Sequence of chain 1.A:
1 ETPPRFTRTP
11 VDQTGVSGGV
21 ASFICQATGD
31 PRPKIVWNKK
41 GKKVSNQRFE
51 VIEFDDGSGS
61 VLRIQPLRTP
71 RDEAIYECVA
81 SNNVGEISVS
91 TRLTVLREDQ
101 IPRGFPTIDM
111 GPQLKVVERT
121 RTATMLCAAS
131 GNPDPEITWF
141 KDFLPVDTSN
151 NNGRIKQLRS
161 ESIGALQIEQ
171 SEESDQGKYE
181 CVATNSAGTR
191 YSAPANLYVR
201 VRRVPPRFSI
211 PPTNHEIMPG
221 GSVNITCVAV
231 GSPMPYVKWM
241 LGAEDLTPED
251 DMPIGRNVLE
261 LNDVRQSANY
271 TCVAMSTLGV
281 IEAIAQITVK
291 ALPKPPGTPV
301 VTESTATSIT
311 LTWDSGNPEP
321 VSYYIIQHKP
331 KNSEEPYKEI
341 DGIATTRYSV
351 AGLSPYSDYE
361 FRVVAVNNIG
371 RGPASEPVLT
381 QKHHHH

Sequence of chain 1.B:
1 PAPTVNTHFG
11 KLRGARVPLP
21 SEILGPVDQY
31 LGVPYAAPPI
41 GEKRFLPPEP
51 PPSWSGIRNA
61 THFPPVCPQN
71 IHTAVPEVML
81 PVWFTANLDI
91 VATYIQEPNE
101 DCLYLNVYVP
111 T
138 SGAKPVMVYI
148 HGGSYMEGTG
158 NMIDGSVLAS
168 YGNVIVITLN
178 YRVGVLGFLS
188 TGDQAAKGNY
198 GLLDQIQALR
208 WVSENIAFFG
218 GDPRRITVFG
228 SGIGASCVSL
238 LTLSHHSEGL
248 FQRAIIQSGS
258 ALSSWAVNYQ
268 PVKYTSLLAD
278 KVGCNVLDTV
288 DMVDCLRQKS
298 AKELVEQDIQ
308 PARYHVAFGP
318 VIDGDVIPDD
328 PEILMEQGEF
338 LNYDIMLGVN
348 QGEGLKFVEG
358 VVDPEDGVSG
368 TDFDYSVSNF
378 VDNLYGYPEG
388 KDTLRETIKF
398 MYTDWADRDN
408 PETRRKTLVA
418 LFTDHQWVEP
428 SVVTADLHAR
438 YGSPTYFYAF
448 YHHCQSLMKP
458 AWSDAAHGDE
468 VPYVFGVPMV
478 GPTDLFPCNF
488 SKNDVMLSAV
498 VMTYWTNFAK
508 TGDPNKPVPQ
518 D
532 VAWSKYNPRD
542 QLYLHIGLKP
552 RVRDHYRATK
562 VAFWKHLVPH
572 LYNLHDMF

This protein binds this small molecule.
Small molecule (SMILES): CC(=O)N[C@@H]1[C@@H](O)[C@H](O)[C@@H](CO)O[C@H]1O

Binding-site contacts:
Ligand atom O7 contacts residue VAL223 of chain 1.A at 4.0 Å.
Ligand atom C2 contacts residue ASN224 of chain 1.A at 2.6 Å.
Ligand atom C7 contacts residue ASN224 of chain 1.A at 3.7 Å.
Ligand atom O4 contacts residue LYS513 of chain 1.B at 3.5 Å (salt-bridge).
Ligand atom C5 contacts residue ASN224 of chain 1.A at 3.7 Å.
Ligand atom O7 contacts residue ASN224 of chain 1.A at 3.5 Å (h-bond).
Ligand atom O5 contacts residue ASN224 of chain 1.A at 2.5 Å (h-bond).
Ligand atom C4 contacts residue ASN224 of chain 1.A at 4.3 Å.
Ligand atom O6 contacts residue LYS536 of chain 1.B at 4.1 Å.
Ligand atom C1 contacts residue ASN224 of chain 1.A at 1.4 Å.
Ligand atom N2 contacts residue ASN224 of chain 1.A at 2.9 Å (h-bond).
Ligand atom C3 contacts residue ASN224 of chain 1.A at 3.8 Å.
Ligand atom C8 contacts residue SER222 of chain 1.A at 4.1 Å.